A protein and the small-molecule ligand that binds it are described below.
Small molecule (SMILES): CC(=O)N[C@@H]1[C@@H](O)[C@H](O)[C@@H](CO)O[C@H]1O

Binding-site contacts:
Ligand atom O6 contacts residue HIS104 of chain 56.B at 2.9 Å.
Ligand atom O5 contacts residue ASN154 of chain 43.B at 2.4 Å (h-bond).
Ligand atom O7 contacts residue HIS104 of chain 56.B at 4.2 Å.
Ligand atom C7 contacts residue GLU155 of chain 43.B at 4.1 Å.
Ligand atom N2 contacts residue ASN154 of chain 43.B at 2.9 Å (h-bond).
Ligand atom C8 contacts residue ASN154 of chain 43.B at 3.8 Å.
Ligand atom C2 contacts residue HIS104 of chain 56.B at 4.4 Å.
Ligand atom C8 contacts residue GLU155 of chain 43.B at 3.8 Å.
Ligand atom O5 contacts residue HIS104 of chain 56.B at 3.2 Å (h-bond).
Ligand atom C5 contacts residue HIS104 of chain 56.B at 3.3 Å.
Ligand atom O7 contacts residue ASN154 of chain 43.B at 3.1 Å (h-bond).
Ligand atom C6 contacts residue HIS104 of chain 56.B at 3.7 Å.
Ligand atom C2 contacts residue ASN154 of chain 43.B at 2.4 Å.
Ligand atom C4 contacts residue ASN154 of chain 43.B at 4.2 Å.
Ligand atom C5 contacts residue ASN154 of chain 43.B at 3.7 Å.
Ligand atom C7 contacts residue ASN154 of chain 43.B at 3.3 Å.
Ligand atom C3 contacts residue ASN154 of chain 43.B at 3.8 Å.
Ligand atom C1 contacts residue ASN154 of chain 43.B at 1.4 Å.
Ligand atom O7 contacts residue GLU155 of chain 43.B at 3.8 Å.
Ligand atom C1 contacts residue HIS104 of chain 56.B at 3.2 Å.

Sequence of chain 56.B:
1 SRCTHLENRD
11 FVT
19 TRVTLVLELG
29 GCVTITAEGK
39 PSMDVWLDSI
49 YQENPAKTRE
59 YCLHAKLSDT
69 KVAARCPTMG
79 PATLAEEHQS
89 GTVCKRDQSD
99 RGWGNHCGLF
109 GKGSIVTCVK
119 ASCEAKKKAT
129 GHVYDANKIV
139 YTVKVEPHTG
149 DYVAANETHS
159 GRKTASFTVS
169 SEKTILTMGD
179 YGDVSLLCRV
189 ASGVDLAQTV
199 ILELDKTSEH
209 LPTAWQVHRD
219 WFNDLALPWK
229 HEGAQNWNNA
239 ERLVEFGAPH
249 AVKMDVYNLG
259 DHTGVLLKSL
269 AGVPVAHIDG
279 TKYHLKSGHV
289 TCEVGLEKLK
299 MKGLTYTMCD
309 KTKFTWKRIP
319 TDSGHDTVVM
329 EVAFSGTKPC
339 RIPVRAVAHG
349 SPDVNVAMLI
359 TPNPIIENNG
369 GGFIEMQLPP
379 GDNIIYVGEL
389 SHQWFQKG

Sequence of chain 43.B:
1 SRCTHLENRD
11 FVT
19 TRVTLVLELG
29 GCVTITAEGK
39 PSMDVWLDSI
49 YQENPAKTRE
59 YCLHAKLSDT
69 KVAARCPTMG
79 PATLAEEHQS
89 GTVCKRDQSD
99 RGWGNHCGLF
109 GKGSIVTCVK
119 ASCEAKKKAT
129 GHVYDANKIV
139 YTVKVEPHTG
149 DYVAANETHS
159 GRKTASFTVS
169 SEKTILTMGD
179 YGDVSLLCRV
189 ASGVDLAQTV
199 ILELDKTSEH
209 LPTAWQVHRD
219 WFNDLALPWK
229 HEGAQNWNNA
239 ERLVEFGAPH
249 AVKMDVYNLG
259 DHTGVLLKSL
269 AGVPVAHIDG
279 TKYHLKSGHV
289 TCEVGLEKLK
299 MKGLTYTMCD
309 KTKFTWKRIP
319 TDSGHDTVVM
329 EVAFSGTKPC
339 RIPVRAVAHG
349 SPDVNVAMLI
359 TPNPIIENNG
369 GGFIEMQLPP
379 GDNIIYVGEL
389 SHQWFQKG